Binding-site contacts:
Ligand atom O08 contacts residue ILE130 of chain 2.A at 2.9 Å.
Ligand atom C10 contacts residue VAL128 of chain 2.A at 3.9 Å (hydrophobic).
Ligand atom C06 contacts residue 98W1 of chain 5.B at 0.7 Å.
Ligand atom O14 contacts residue 98W1 of chain 5.B at 0.5 Å.
Ligand atom C10 contacts residue LEU171 of chain 5.A at 4.0 Å (hydrophobic).
Ligand atom O04 contacts residue 98W1 of chain 5.B at 1.6 Å (h-bond).
Ligand atom C11 contacts residue LEU171 of chain 2.A at 3.8 Å (hydrophobic).
Ligand atom O13 contacts residue VAL128 of chain 2.A at 3.9 Å.
Ligand atom C11 contacts residue 98W1 of chain 5.B at 0.6 Å.
Ligand atom C15 contacts residue 98W1 of chain 5.B at 0.2 Å.
Ligand atom C07 contacts residue VAL128 of chain 5.A at 3.0 Å (hydrophobic).
Ligand atom C01 contacts residue ARG176 of chain 5.A at 3.8 Å.
Ligand atom C07 contacts residue ILE130 of chain 2.A at 3.8 Å (hydrophobic).
Ligand atom C01 contacts residue ALA167 of chain 2.A at 3.7 Å (hydrophobic).
Ligand atom O13 contacts residue LEU137 of chain 5.A at 3.9 Å.
Ligand atom C06 contacts residue VAL128 of chain 5.A at 3.5 Å (hydrophobic).
Ligand atom C01 contacts residue 98W1 of chain 5.B at 1.2 Å.
Ligand atom C09 contacts residue VAL128 of chain 5.A at 3.4 Å (hydrophobic).
Ligand atom O02 contacts residue ALA135 of chain 2.A at 3.9 Å.
Ligand atom C05 contacts residue LEU171 of chain 2.A at 4.0 Å (hydrophobic).
Ligand atom C15 contacts residue ALA135 of chain 5.A at 3.9 Å (hydrophobic).
Ligand atom C07 contacts residue 98W1 of chain 5.B at 1.1 Å.
Ligand atom O08 contacts residue ASP134 of chain 2.A at 4.0 Å.
Ligand atom O02 contacts residue 98W1 of chain 5.B at 0.2 Å.
Ligand atom C05 contacts residue LEU171 of chain 5.A at 4.0 Å (hydrophobic).
Ligand atom O02 contacts residue ARG176 of chain 5.A at 3.5 Å (salt-bridge).
Ligand atom C09 contacts residue VAL128 of chain 2.A at 3.3 Å (hydrophobic).
Ligand atom O08 contacts residue VAL128 of chain 5.A at 2.9 Å.
Ligand atom C11 contacts residue LEU171 of chain 5.A at 3.5 Å (hydrophobic).
Ligand atom C12 contacts residue 98W1 of chain 5.B at 0.7 Å.
Ligand atom C12 contacts residue LEU171 of chain 5.A at 4.0 Å (hydrophobic).
Ligand atom C03 contacts residue 98W1 of chain 5.B at 0.5 Å.
Ligand atom C05 contacts residue 98W1 of chain 5.B at 0.9 Å.
Ligand atom C01 contacts residue LEU137 of chain 2.A at 3.7 Å (hydrophobic).
Ligand atom C15 contacts residue ARG176 of chain 2.A at 3.7 Å.
Ligand atom O08 contacts residue 98W1 of chain 5.B at 2.2 Å.
Ligand atom C07 contacts residue VAL128 of chain 2.A at 4.0 Å (hydrophobic).
Ligand atom O13 contacts residue 98W1 of chain 5.B at 0.9 Å.
Ligand atom C09 contacts residue 98W1 of chain 5.B at 0.3 Å.
Ligand atom C10 contacts residue 98W1 of chain 5.B at 1.2 Å.

Sequence of chain 5.A:
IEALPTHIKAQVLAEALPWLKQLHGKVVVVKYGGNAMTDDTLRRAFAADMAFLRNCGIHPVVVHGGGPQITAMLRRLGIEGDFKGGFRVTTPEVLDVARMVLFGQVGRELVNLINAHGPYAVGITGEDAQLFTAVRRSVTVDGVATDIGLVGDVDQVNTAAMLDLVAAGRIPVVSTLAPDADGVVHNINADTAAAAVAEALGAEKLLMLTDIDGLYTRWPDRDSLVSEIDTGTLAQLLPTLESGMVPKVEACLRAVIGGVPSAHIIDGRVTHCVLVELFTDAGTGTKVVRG

Sequence of chain 2.A:
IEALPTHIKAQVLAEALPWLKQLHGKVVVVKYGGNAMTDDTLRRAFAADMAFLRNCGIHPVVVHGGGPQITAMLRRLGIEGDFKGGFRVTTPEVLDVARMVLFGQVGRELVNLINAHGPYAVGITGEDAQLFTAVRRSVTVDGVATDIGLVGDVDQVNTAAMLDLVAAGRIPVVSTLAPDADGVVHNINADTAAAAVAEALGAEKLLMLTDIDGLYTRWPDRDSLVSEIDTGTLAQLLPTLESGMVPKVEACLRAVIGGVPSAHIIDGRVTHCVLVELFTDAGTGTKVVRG

The protein below binds the small molecule below.
Small molecule (SMILES): COC(=O)c1cc(O)cc(C(=O)OC)c1